Binding-site contacts:
Ligand atom CB contacts residue LEU64 of chain 1.A at 3.7 Å (hydrophobic).
Ligand atom CA contacts residue LEU230 of chain 1.A at 3.8 Å (hydrophobic).
Ligand atom CD2 contacts residue PHE59 of chain 1.A at 4.0 Å (hydrophobic).
Ligand atom C contacts residue GLU233 of chain 1.A at 3.8 Å.
Ligand atom OD2 contacts residue LYS54 of chain 1.A at 3.9 Å.
Ligand atom N contacts residue LEU230 of chain 1.A at 3.8 Å.
Ligand atom CD2 contacts residue VAL68 of chain 1.A at 3.9 Å (hydrophobic).
Ligand atom CD1 contacts residue GLN67 of chain 1.A at 4.1 Å.
Ligand atom CD1 contacts residue VAL68 of chain 1.A at 3.6 Å (hydrophobic).
Ligand atom CA contacts residue GLU233 of chain 1.A at 3.7 Å.
Ligand atom CD1 contacts residue GLU233 of chain 1.A at 4.1 Å.
Ligand atom N contacts residue GLU233 of chain 1.A at 4.1 Å.
Ligand atom CB contacts residue GLU233 of chain 1.A at 3.4 Å.
Ligand atom CB contacts residue LEU230 of chain 1.A at 3.9 Å (hydrophobic).
Ligand atom C contacts residue LYS54 of chain 1.A at 4.0 Å.
Ligand atom CD1 contacts residue ILE50 of chain 1.A at 3.5 Å (hydrophobic).
Ligand atom CB contacts residue GLU233 of chain 1.A at 4.1 Å.
Ligand atom CG1 contacts residue GLU233 of chain 1.A at 4.2 Å.
Ligand atom CG contacts residue ILE50 of chain 1.A at 4.2 Å (hydrophobic).
Ligand atom CD2 contacts residue GLU72 of chain 1.A at 3.7 Å.
Ligand atom O contacts residue ILE50 of chain 1.A at 4.2 Å.
Ligand atom CA contacts residue GLU233 of chain 1.A at 3.9 Å.
Ligand atom CD1 contacts residue LEU230 of chain 1.A at 4.3 Å (hydrophobic).
Ligand atom N contacts residue GLU233 of chain 1.A at 2.9 Å (salt-bridge).
Ligand atom CA contacts residue LYS54 of chain 1.A at 4.1 Å.
Ligand atom CD2 contacts residue MET234 of chain 1.A at 4.2 Å (hydrophobic).
Ligand atom CB contacts residue ILE50 of chain 1.A at 3.9 Å (hydrophobic).
Ligand atom CD2 contacts residue ILE50 of chain 1.A at 3.9 Å (hydrophobic).
Ligand atom CD2 contacts residue LEU71 of chain 1.A at 4.0 Å (hydrophobic).
Ligand atom CD1 contacts residue LEU64 of chain 1.A at 4.3 Å (hydrophobic).
Ligand atom CB contacts residue LYS54 of chain 1.A at 3.2 Å.
Ligand atom C contacts residue ILE50 of chain 1.A at 4.3 Å (hydrophobic).
Ligand atom CD2 contacts residue GLN67 of chain 1.A at 3.7 Å.
Ligand atom N contacts residue GLU233 of chain 1.A at 3.7 Å.
Ligand atom CA contacts residue LYS54 of chain 1.A at 4.4 Å.
Ligand atom CB contacts residue GLN67 of chain 1.A at 4.3 Å.
Ligand atom O contacts residue LYS54 of chain 1.A at 3.0 Å (salt-bridge).
Ligand atom CG contacts residue LYS54 of chain 1.A at 4.0 Å.
Ligand atom CD2 contacts residue LYS54 of chain 1.A at 4.1 Å.
Ligand atom C contacts residue LEU230 of chain 1.A at 4.4 Å (hydrophobic).

This small molecule binds to this protein.
Small molecule (SMILES): CC[C@H](C)[C@H](NC(=O)[C@H](CC(C)C)NC(=O)[C@@H](N)CO)C(=O)N[C@@H](CC(=O)O)C(=O)N[C@@H](CC(C)C)C(=O)N[C@@H](CC(C)C)C(=O)N[C@@H](C)C(=O)N[C@H](C=O)CC(=O)O

Sequence of chain 1.A:
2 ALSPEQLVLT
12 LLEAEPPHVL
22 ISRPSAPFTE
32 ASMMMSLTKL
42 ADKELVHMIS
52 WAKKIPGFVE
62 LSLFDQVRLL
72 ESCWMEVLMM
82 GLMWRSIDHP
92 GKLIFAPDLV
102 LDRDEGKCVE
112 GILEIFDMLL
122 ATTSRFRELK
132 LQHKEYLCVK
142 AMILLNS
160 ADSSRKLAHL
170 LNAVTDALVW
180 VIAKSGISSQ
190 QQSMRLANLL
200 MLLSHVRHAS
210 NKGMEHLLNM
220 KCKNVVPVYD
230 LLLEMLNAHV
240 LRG